Binding-site contacts:
Ligand atom N5 contacts residue TYR250 of chain 13.A at 3.9 Å.
Ligand atom O10 contacts residue ASN96 of chain 13.A at 4.3 Å.
Ligand atom C8 contacts residue ALA146 of chain 14.A at 4.4 Å (hydrophobic).
Ligand atom O4 contacts residue TYR145 of chain 14.A at 4.1 Å.
Ligand atom O4 contacts residue ASN251 of chain 13.A at 4.3 Å.
Ligand atom O1A contacts residue ASN148 of chain 14.A at 4.5 Å.
Ligand atom C5 contacts residue TYR145 of chain 14.A at 3.4 Å (hydrophobic).
Ligand atom C1 contacts residue SER147 of chain 14.A at 3.6 Å.
Ligand atom O10 contacts residue TYR250 of chain 13.A at 2.3 Å (h-bond).
Ligand atom C10 contacts residue TYR250 of chain 13.A at 2.9 Å (hydrophobic).
Ligand atom C6 contacts residue ALA146 of chain 14.A at 4.3 Å (hydrophobic).
Ligand atom O8 contacts residue ALA146 of chain 14.A at 3.4 Å.
Ligand atom O4 contacts residue TYR250 of chain 13.A at 3.0 Å.
Ligand atom C11 contacts residue ARG143 of chain 14.A at 3.9 Å.
Ligand atom O1B contacts residue PRO252 of chain 13.A at 3.4 Å.
Ligand atom C3 contacts residue PRO252 of chain 13.A at 4.3 Å (hydrophobic).
Ligand atom O1B contacts residue ALA146 of chain 14.A at 4.3 Å.
Ligand atom O4 contacts residue PRO252 of chain 13.A at 4.0 Å.
Ligand atom O1A contacts residue SER147 of chain 14.A at 3.1 Å (h-bond).
Ligand atom C1 contacts residue ALA146 of chain 14.A at 4.0 Å (hydrophobic).
Ligand atom C4 contacts residue TYR145 of chain 14.A at 3.6 Å (hydrophobic).
Ligand atom C6 contacts residue TYR145 of chain 14.A at 3.4 Å (hydrophobic).
Ligand atom O9 contacts residue TYR145 of chain 14.A at 4.3 Å.
Ligand atom C9 contacts residue TYR145 of chain 14.A at 4.2 Å (hydrophobic).
Ligand atom C11 contacts residue TYR250 of chain 13.A at 3.1 Å (hydrophobic).
Ligand atom C11 contacts residue TYR145 of chain 14.A at 3.8 Å (hydrophobic).
Ligand atom O1B contacts residue SER147 of chain 14.A at 2.6 Å (h-bond).
Ligand atom C10 contacts residue TYR145 of chain 14.A at 3.6 Å (hydrophobic).
Ligand atom C1 contacts residue PRO252 of chain 13.A at 4.1 Å (hydrophobic).
Ligand atom N5 contacts residue TYR145 of chain 14.A at 2.6 Å (h-bond).
Ligand atom C4 contacts residue TYR250 of chain 13.A at 4.3 Å (hydrophobic).
Ligand atom C4 contacts residue PRO252 of chain 13.A at 4.3 Å (hydrophobic).
Ligand atom O1A contacts residue ALA146 of chain 14.A at 3.2 Å.
Ligand atom C7 contacts residue TYR145 of chain 14.A at 3.9 Å (hydrophobic).

Sequence of chain 13.A:
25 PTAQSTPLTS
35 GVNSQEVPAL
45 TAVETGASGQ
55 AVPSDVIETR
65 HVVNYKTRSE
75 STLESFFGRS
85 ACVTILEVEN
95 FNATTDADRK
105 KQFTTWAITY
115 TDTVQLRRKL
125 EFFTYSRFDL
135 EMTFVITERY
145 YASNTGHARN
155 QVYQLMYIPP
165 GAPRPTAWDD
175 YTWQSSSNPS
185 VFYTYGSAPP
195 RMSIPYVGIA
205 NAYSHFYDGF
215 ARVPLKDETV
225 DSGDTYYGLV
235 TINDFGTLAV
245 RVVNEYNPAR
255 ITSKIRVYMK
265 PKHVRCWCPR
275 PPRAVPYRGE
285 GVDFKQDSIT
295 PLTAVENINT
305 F

Sequence of chain 14.A:
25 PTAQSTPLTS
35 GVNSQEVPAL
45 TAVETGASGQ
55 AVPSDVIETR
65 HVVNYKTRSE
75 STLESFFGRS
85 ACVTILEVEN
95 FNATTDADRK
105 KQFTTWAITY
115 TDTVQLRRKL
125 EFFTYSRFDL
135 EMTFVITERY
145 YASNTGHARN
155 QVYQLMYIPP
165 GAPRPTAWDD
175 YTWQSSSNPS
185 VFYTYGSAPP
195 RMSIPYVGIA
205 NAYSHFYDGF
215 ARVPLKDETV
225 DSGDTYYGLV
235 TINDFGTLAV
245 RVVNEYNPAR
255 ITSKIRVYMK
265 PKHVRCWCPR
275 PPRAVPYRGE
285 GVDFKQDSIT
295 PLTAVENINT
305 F

The small molecule below binds the protein below.
Small molecule (SMILES): CCCCO[C@]1(C(=O)O)C[C@H](O)[C@@H](NC(C)=O)[C@H]([C@H](O)[C@H](O)CO)O1